Binding-site contacts:
Ligand atom CAJ contacts residue TYR95 of chain 1.B at 4.0 Å (hydrophobic).
Ligand atom OAN contacts residue GLY158 of chain 1.B at 3.9 Å.
Ligand atom CAI contacts residue VAL92 of chain 1.B at 3.8 Å (hydrophobic).
Ligand atom CAK contacts residue VAL92 of chain 1.B at 4.2 Å (hydrophobic).
Ligand atom CAG contacts residue TYR387 of chain 1.B at 3.6 Å (hydrophobic).
Ligand atom OAN contacts residue TRP162 of chain 1.B at 3.7 Å.
Ligand atom CAD contacts residue TYR384 of chain 1.B at 4.3 Å (hydrophobic).
Ligand atom CAH contacts residue TRP162 of chain 1.B at 4.5 Å (hydrophobic).
Ligand atom CAG contacts residue ILE217 of chain 1.B at 4.4 Å (hydrophobic).
Ligand atom CAA contacts residue ILE217 of chain 1.B at 4.2 Å (hydrophobic).
Ligand atom CAI contacts residue MET213 of chain 1.B at 3.7 Å (hydrophobic).
Ligand atom CAF contacts residue GLY158 of chain 1.B at 3.9 Å.
Ligand atom CAJ contacts residue TYR384 of chain 1.B at 4.3 Å (hydrophobic).
Ligand atom CAE contacts residue TYR387 of chain 1.B at 4.1 Å (hydrophobic).
Ligand atom CAK contacts residue ILE217 of chain 1.B at 3.9 Å (hydrophobic).
Ligand atom CAK contacts residue PHE96 of chain 1.B at 4.4 Å (hydrophobic).
Ligand atom CAB contacts residue TRP159 of chain 1.B at 4.5 Å (hydrophobic).
Ligand atom CAK contacts residue MET213 of chain 1.B at 3.6 Å (hydrophobic).
Ligand atom CAA contacts residue GLY158 of chain 1.B at 4.2 Å.
Ligand atom CAC contacts residue TRP162 of chain 1.B at 4.3 Å (hydrophobic).
Ligand atom NAM contacts residue ILE217 of chain 1.B at 3.8 Å.
Ligand atom CAD contacts residue TYR387 of chain 1.B at 4.2 Å (hydrophobic).
Ligand atom OAN contacts residue TRP159 of chain 1.B at 3.8 Å.
Ligand atom CAC contacts residue GLY158 of chain 1.B at 4.0 Å.
Ligand atom CAG contacts residue SER155 of chain 1.B at 3.7 Å.
Ligand atom CAI contacts residue TRP162 of chain 1.B at 3.4 Å (hydrophobic).
Ligand atom CAF contacts residue TYR384 of chain 1.B at 3.6 Å (hydrophobic).
Ligand atom CAH contacts residue ILE217 of chain 1.B at 3.5 Å (hydrophobic).
Ligand atom CAA contacts residue TRP159 of chain 1.B at 4.4 Å (hydrophobic).
Ligand atom CAB contacts residue ILE217 of chain 1.B at 3.9 Å (hydrophobic).
Ligand atom CAL contacts residue TYR384 of chain 1.B at 3.5 Å (hydrophobic).
Ligand atom CAE contacts residue TYR384 of chain 1.B at 3.8 Å (hydrophobic).
Ligand atom CAF contacts residue LEU383 of chain 1.B at 4.4 Å (hydrophobic).
Ligand atom CAC contacts residue TYR384 of chain 1.B at 4.0 Å (hydrophobic).
Ligand atom OAN contacts residue ILE217 of chain 1.B at 3.3 Å.
Ligand atom CAE contacts residue GLY158 of chain 1.B at 4.1 Å.

Sequence of chain 1.B:
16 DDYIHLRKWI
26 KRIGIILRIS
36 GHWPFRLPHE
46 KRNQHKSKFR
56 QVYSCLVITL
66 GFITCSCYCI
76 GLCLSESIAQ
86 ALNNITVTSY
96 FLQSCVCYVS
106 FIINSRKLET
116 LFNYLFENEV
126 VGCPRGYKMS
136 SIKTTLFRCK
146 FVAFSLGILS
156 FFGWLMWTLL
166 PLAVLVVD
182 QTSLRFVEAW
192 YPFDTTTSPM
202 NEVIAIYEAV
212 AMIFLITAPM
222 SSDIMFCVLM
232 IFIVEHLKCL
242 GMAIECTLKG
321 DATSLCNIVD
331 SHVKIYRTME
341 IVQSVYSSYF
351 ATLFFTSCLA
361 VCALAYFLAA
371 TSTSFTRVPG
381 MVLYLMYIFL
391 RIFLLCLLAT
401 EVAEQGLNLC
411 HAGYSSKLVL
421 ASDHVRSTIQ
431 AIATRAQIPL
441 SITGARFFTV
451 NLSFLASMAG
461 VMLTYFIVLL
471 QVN

A small-molecule ligand and the protein it binds are described below.
Small molecule (SMILES): CCN(CC)C(=O)c1cccc(C)c1